The protein below binds the small molecule below.
Small molecule (SMILES): Cc1c(CN(C)C(=O)/C=C/c2cnc3c(c2)CC[C@@H](N)C(=O)N3)oc2ccccc12

Binding-site contacts:
Ligand atom C23 contacts residue TYR163 of chain 3.F at 3.9 Å (hydrophobic).
Ligand atom N3 contacts residue SER205 of chain 3.F at 3.9 Å.
Ligand atom C13 contacts residue TYR163 of chain 3.F at 3.8 Å (hydrophobic).
Ligand atom C5 contacts residue LEU106 of chain 3.F at 3.7 Å (hydrophobic).
Ligand atom C6 contacts residue ALA101 of chain 3.F at 3.7 Å (hydrophobic).
Ligand atom N1 contacts residue LEU106 of chain 3.F at 3.8 Å.
Ligand atom C14 contacts residue NAD1 of chain 3.R at 3.5 Å.
Ligand atom C1 contacts residue TYR163 of chain 3.F at 3.7 Å (hydrophobic).
Ligand atom C5 contacts residue ALA101 of chain 3.F at 3.5 Å (hydrophobic).
Ligand atom C10 contacts residue ALA203 of chain 3.F at 3.3 Å (hydrophobic).
Ligand atom O1 contacts residue NAD1 of chain 3.R at 2.8 Å (h-bond).
Ligand atom C21 contacts residue ASN162 of chain 3.F at 3.2 Å.
Ligand atom C12 contacts residue ALA203 of chain 3.F at 3.4 Å (hydrophobic).
Ligand atom C20 contacts residue TYR163 of chain 3.F at 3.6 Å (hydrophobic).
Ligand atom C13 contacts residue NAD1 of chain 3.R at 3.3 Å.
Ligand atom C9 contacts residue ALA203 of chain 3.F at 3.3 Å (hydrophobic).
Ligand atom N1 contacts residue PHE100 of chain 3.F at 3.5 Å.
Ligand atom C5 contacts residue PHE100 of chain 3.F at 3.5 Å (hydrophobic).
Ligand atom O1 contacts residue TYR163 of chain 3.F at 2.9 Å (h-bond).
Ligand atom C9 contacts residue SER205 of chain 3.F at 3.5 Å.
Ligand atom C11 contacts residue LEU106 of chain 3.F at 3.4 Å (hydrophobic).
Ligand atom C11 contacts residue ALA203 of chain 3.F at 3.8 Å (hydrophobic).
Ligand atom C20 contacts residue ASN162 of chain 3.F at 3.7 Å.
Ligand atom C12 contacts residue LEU106 of chain 3.F at 3.3 Å (hydrophobic).
Ligand atom C20 contacts residue PRO161 of chain 3.F at 3.5 Å (hydrophobic).
Ligand atom N2 contacts residue ALA101 of chain 3.F at 3.2 Å (h-bond).
Ligand atom C21 contacts residue TYR163 of chain 3.F at 3.7 Å (hydrophobic).
Ligand atom C8 contacts residue SER205 of chain 3.F at 3.7 Å.
Ligand atom N1 contacts residue ALA101 of chain 3.F at 3.1 Å (h-bond).
Ligand atom C22 contacts residue LEU106 of chain 3.F at 3.8 Å (hydrophobic).
Ligand atom C10 contacts residue ILE207 of chain 3.F at 3.5 Å (hydrophobic).
Ligand atom C6 contacts residue LEU106 of chain 3.F at 3.6 Å (hydrophobic).
Ligand atom C1 contacts residue NAD1 of chain 3.R at 3.6 Å.
Ligand atom N2 contacts residue PHE100 of chain 3.F at 3.7 Å.
Ligand atom N4 contacts residue NAD1 of chain 3.R at 3.6 Å.
Ligand atom C13 contacts residue TYR153 of chain 3.F at 3.4 Å (hydrophobic).
Ligand atom C10 contacts residue SER205 of chain 3.F at 3.8 Å.
Ligand atom C4 contacts residue LEU106 of chain 3.F at 3.5 Å (hydrophobic).
Ligand atom C7 contacts residue PHE100 of chain 3.F at 3.8 Å (hydrophobic).
Ligand atom O2 contacts residue PHE100 of chain 3.F at 3.4 Å.

Sequence of chain 3.F:
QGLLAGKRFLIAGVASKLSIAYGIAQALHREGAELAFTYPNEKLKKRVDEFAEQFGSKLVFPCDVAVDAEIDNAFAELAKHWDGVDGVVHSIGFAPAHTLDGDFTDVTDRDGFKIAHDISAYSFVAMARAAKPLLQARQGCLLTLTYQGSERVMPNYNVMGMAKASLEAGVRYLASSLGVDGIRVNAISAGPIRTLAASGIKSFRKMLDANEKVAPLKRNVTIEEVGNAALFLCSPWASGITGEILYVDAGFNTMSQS